Sequence of chain 1.C:
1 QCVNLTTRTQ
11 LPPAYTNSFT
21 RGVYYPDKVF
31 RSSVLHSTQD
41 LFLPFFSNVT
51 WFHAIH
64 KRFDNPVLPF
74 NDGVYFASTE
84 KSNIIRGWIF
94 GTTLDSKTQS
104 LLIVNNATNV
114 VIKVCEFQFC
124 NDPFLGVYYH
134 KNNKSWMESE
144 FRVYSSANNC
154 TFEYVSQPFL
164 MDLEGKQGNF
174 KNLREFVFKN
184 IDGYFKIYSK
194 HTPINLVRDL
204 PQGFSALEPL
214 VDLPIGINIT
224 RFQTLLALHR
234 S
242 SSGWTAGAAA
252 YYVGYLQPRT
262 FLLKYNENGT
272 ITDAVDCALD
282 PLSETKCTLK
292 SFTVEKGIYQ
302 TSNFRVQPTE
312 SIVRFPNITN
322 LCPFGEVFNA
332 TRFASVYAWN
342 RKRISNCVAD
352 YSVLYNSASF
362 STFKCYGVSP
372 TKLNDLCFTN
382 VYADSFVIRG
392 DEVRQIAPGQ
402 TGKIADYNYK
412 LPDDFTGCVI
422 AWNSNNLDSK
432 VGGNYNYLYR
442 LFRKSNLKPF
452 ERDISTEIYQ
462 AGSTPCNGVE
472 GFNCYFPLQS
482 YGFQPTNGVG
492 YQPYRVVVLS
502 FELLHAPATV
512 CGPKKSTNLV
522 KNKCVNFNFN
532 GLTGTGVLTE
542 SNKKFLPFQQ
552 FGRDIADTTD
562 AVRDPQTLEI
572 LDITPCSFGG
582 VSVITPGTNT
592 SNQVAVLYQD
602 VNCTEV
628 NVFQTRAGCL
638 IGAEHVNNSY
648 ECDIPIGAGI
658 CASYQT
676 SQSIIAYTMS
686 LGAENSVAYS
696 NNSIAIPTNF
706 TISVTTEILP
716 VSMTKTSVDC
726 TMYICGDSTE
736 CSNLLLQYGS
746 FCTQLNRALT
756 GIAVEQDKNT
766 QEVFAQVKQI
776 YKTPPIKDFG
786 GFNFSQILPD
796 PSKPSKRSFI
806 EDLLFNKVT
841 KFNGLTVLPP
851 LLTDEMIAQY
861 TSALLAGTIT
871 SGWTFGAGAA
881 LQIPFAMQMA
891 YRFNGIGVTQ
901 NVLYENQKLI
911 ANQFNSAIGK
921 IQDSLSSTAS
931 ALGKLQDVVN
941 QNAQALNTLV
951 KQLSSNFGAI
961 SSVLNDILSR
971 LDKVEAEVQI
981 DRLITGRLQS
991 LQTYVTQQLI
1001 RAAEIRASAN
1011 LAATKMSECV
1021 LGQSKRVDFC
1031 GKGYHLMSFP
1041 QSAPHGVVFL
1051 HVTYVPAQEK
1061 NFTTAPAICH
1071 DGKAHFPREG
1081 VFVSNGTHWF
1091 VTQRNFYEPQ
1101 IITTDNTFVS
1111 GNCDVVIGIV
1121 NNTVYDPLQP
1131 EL

Binding-site contacts:
Ligand atom O6 contacts residue GLN913 of chain 1.C at 3.7 Å.
Ligand atom C8 contacts residue THR703 of chain 1.C at 4.3 Å.
Ligand atom O7 contacts residue ASN704 of chain 1.C at 3.6 Å (h-bond).
Ligand atom C3 contacts residue ASN704 of chain 1.C at 3.8 Å.
Ligand atom C1 contacts residue ASN704 of chain 1.C at 1.4 Å.
Ligand atom C4 contacts residue ASN704 of chain 1.C at 4.2 Å.
Ligand atom C7 contacts residue ASN704 of chain 1.C at 3.4 Å.
Ligand atom O5 contacts residue ASN704 of chain 1.C at 2.4 Å (h-bond).
Ligand atom C5 contacts residue ASN704 of chain 1.C at 3.7 Å.
Ligand atom C2 contacts residue ASN704 of chain 1.C at 2.4 Å.
Ligand atom N2 contacts residue ASN704 of chain 1.C at 2.9 Å (h-bond).

The small molecule below binds the protein below.
Small molecule (SMILES): CC(=O)N[C@@H]1[C@@H](O)[C@H](O)[C@@H](CO)O[C@H]1O